Binding-site contacts:
Ligand atom NH2 contacts residue GLY230 of chain 1.E at 2.8 Å (h-bond).
Ligand atom CB2 contacts residue SER226 of chain 1.E at 3.7 Å.
Ligand atom N2 contacts residue SER205 of chain 1.E at 3.0 Å (h-bond).
Ligand atom CA1 contacts residue LEU96 of chain 1.E at 3.6 Å (hydrophobic).
Ligand atom C3 contacts residue HIS43 of chain 1.E at 1.7 Å.
Ligand atom O2 contacts residue SER205 of chain 1.E at 2.2 Å (h-bond).
Ligand atom CZ1 contacts residue ASP199 of chain 1.E at 3.7 Å.
Ligand atom C2 contacts residue SER205 of chain 1.E at 1.8 Å.
Ligand atom NH1 contacts residue GLY238 of chain 1.E at 3.5 Å.
Ligand atom C2 contacts residue HIS43 of chain 1.E at 2.8 Å.
Ligand atom CZ1 contacts residue GLY228 of chain 1.E at 3.6 Å.
Ligand atom NH1 contacts residue ASP199 of chain 1.E at 2.8 Å (salt-bridge).
Ligand atom C3 contacts residue SER205 of chain 1.E at 2.6 Å.
Ligand atom CZ contacts residue GLU94 of chain 1.E at 3.7 Å.
Ligand atom CB2 contacts residue SER205 of chain 1.E at 2.5 Å.
Ligand atom N2 contacts residue SER226 of chain 1.E at 2.9 Å (h-bond).
Ligand atom NH1 contacts residue ALA200 of chain 1.E at 3.1 Å (h-bond).
Ligand atom NH2 contacts residue CYS231 of chain 1.E at 3.7 Å.
Ligand atom CA2 contacts residue HIS43 of chain 1.E at 3.5 Å.
Ligand atom CD1 contacts residue TRP227 of chain 1.E at 3.7 Å (hydrophobic).
Ligand atom CZ1 contacts residue ALA200 of chain 1.E at 3.2 Å (hydrophobic).
Ligand atom C1 contacts residue HIS43 of chain 1.E at 3.6 Å.
Ligand atom CB1 contacts residue HIS43 of chain 1.E at 3.6 Å.
Ligand atom CB contacts residue GLY228 of chain 1.E at 3.4 Å.
Ligand atom CA contacts residue GLY228 of chain 1.E at 3.5 Å.
Ligand atom N2 contacts residue HIS43 of chain 1.E at 3.2 Å (h-bond).
Ligand atom O contacts residue TRP227 of chain 1.E at 3.2 Å.
Ligand atom O contacts residue GLY228 of chain 1.E at 3.1 Å (h-bond).
Ligand atom CD1 contacts residue ILE179 of chain 1.E at 3.6 Å (hydrophobic).
Ligand atom CZ contacts residue NA1 of chain 1.W at 3.7 Å.
Ligand atom O2 contacts residue GLY203 of chain 1.E at 3.1 Å (h-bond).
Ligand atom NE contacts residue TRP227 of chain 1.E at 3.6 Å.
Ligand atom N contacts residue GLY228 of chain 1.E at 3.0 Å (h-bond).
Ligand atom NH2 contacts residue ASP199 of chain 1.E at 2.9 Å (salt-bridge).
Ligand atom NE contacts residue GLY228 of chain 1.E at 3.5 Å.
Ligand atom NH2 contacts residue ALA200 of chain 1.E at 3.2 Å (h-bond).
Ligand atom CA2 contacts residue SER205 of chain 1.E at 2.3 Å.
Ligand atom CE1 contacts residue LEU96 of chain 1.E at 3.7 Å (hydrophobic).
Ligand atom CE2 contacts residue NA1 of chain 1.W at 3.5 Å.
Ligand atom CD3 contacts residue TRP227 of chain 1.E at 3.6 Å (hydrophobic).

This protein binds this small molecule.
Small molecule (SMILES): NC(=[NH2+])NCCC[C@H](NC(=O)[C@@H]1CCCN1C(=O)[C@H](N)Cc1ccccc1)[C@H](O)CCl

Sequence of chain 1.E:
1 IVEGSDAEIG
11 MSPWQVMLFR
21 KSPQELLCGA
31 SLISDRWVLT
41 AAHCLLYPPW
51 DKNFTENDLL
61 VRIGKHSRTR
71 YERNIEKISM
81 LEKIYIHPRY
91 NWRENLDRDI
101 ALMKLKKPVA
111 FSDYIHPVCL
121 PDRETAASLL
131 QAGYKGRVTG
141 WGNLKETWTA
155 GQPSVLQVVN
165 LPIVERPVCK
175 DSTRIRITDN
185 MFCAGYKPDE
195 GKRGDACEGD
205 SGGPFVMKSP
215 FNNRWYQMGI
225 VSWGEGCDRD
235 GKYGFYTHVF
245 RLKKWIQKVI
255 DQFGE